The small molecule below binds the protein below.
Small molecule (SMILES): C[C@H](Cc1nc(=O)c2cnn(-c3ccccc3Cl)c2[nH]1)C(F)(F)F

Sequence of chain 2.B:
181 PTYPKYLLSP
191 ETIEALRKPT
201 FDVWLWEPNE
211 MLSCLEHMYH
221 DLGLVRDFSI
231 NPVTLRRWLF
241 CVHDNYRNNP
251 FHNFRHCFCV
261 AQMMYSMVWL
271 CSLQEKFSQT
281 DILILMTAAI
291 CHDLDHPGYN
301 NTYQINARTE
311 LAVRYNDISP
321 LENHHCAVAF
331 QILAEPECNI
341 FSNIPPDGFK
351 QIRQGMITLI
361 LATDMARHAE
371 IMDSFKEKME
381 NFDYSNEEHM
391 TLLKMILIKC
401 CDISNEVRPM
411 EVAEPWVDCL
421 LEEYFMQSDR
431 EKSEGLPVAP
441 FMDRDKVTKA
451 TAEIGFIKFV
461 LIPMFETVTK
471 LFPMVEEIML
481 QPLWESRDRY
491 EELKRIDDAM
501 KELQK

Binding-site contacts:
Ligand atom C6 contacts residue PHE441 of chain 2.B at 3.7 Å (hydrophobic).
Ligand atom C14 contacts residue PHE456 of chain 2.B at 3.6 Å (hydrophobic).
Ligand atom N13 contacts residue PHE456 of chain 2.B at 3.7 Å.
Ligand atom C5 contacts residue PHE441 of chain 2.B at 3.0 Å (hydrophobic).
Ligand atom C20 contacts residue PHE441 of chain 2.B at 4.1 Å (hydrophobic).
Ligand atom C20 contacts residue TYR424 of chain 2.B at 3.7 Å (hydrophobic).
Ligand atom C16 contacts residue LEU420 of chain 2.B at 3.5 Å (hydrophobic).
Ligand atom N9 contacts residue MET365 of chain 2.B at 3.5 Å.
Ligand atom N9 contacts residue TYR424 of chain 2.B at 3.7 Å.
Ligand atom C18 contacts residue GLU453 of chain 2.B at 3.5 Å.
Ligand atom N8 contacts residue TYR424 of chain 2.B at 3.4 Å (h-bond).
Ligand atom C10 contacts residue MET365 of chain 2.B at 4.0 Å (hydrophobic).
Ligand atom N15 contacts residue LEU420 of chain 2.B at 3.5 Å.
Ligand atom F5 contacts residue ALA452 of chain 2.B at 4.0 Å.
Ligand atom C18 contacts residue PHE456 of chain 2.B at 3.7 Å (hydrophobic).
Ligand atom N13 contacts residue TYR424 of chain 2.B at 4.0 Å.
Ligand atom C7 contacts residue TYR424 of chain 2.B at 3.8 Å (hydrophobic).
Ligand atom C6 contacts residue TYR424 of chain 2.B at 3.4 Å (hydrophobic).
Ligand atom F5 contacts residue VAL417 of chain 2.B at 4.0 Å.
Ligand atom C4 contacts residue PHE441 of chain 2.B at 3.3 Å (hydrophobic).
Ligand atom C19 contacts residue GLU453 of chain 2.B at 4.2 Å.
Ligand atom C10 contacts residue TYR424 of chain 2.B at 3.9 Å (hydrophobic).
Ligand atom C21 contacts residue GLU453 of chain 2.B at 3.8 Å.
Ligand atom O17 contacts residue PHE456 of chain 2.B at 3.6 Å.
Ligand atom C11 contacts residue TYR424 of chain 2.B at 3.5 Å (hydrophobic).
Ligand atom CL1 contacts residue PHE456 of chain 2.B at 3.5 Å.
Ligand atom F7 contacts residue LEU421 of chain 2.B at 3.4 Å.
Ligand atom C12 contacts residue TYR424 of chain 2.B at 3.8 Å (hydrophobic).
Ligand atom O17 contacts residue LEU420 of chain 2.B at 3.7 Å.
Ligand atom C21 contacts residue ALA452 of chain 2.B at 3.5 Å (hydrophobic).
Ligand atom C16 contacts residue PHE456 of chain 2.B at 3.3 Å (hydrophobic).
Ligand atom N15 contacts residue PHE456 of chain 2.B at 3.4 Å.
Ligand atom C11 contacts residue PHE456 of chain 2.B at 3.7 Å (hydrophobic).
Ligand atom C14 contacts residue LEU420 of chain 2.B at 4.0 Å (hydrophobic).
Ligand atom F7 contacts residue ALA452 of chain 2.B at 3.4 Å.
Ligand atom O17 contacts residue ILE403 of chain 2.B at 4.1 Å.
Ligand atom F6 contacts residue GLU453 of chain 2.B at 3.5 Å.
Ligand atom F5 contacts residue GLU453 of chain 2.B at 2.8 Å.
Ligand atom F6 contacts residue ALA452 of chain 2.B at 2.8 Å.
Ligand atom C12 contacts residue PHE456 of chain 2.B at 3.7 Å (hydrophobic).